Sequence of chain 1.A:
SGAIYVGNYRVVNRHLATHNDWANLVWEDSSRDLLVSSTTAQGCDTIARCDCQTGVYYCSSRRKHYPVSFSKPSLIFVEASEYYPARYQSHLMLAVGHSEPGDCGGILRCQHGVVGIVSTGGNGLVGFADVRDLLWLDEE

A protein and the small-molecule ligand that binds it are described below.
Small molecule (SMILES): CC(=O)Nc1cccc2cc[nH]c12

Binding-site contacts:
Ligand atom C06 contacts residue THR60 of chain 1.A at 3.2 Å.
Ligand atom C11 contacts residue GLN117 of chain 1.A at 3.4 Å.
Ligand atom C13 contacts residue THR60 of chain 1.A at 3.0 Å.
Ligand atom N04 contacts residue THR60 of chain 1.A at 4.1 Å.
Ligand atom C09 contacts residue THR60 of chain 1.A at 3.1 Å.
Ligand atom C05 contacts residue THR60 of chain 1.A at 3.2 Å.
Ligand atom C01 contacts residue GLN59 of chain 1.A at 4.2 Å.
Ligand atom N12 contacts residue THR60 of chain 1.A at 3.8 Å.
Ligand atom C11 contacts residue THR60 of chain 1.A at 4.2 Å.
Ligand atom N12 contacts residue GLN117 of chain 1.A at 3.5 Å (h-bond).
Ligand atom C07 contacts residue THR60 of chain 1.A at 3.0 Å.
Ligand atom O03 contacts residue THR60 of chain 1.A at 3.9 Å.
Ligand atom C02 contacts residue CYS58 of chain 1.A at 3.8 Å (hydrophobic).
Ligand atom O03 contacts residue GLN59 of chain 1.A at 2.9 Å (h-bond).
Ligand atom O03 contacts residue CYS58 of chain 1.A at 3.7 Å.
Ligand atom C02 contacts residue GLN59 of chain 1.A at 3.7 Å.
Ligand atom C10 contacts residue THR60 of chain 1.A at 3.9 Å.
Ligand atom C01 contacts residue ASP57 of chain 1.A at 4.0 Å.
Ligand atom O03 contacts residue ASP57 of chain 1.A at 4.3 Å.
Ligand atom C08 contacts residue THR60 of chain 1.A at 3.2 Å.
Ligand atom C01 contacts residue CYS58 of chain 1.A at 3.5 Å (hydrophobic).